Sequence of chain 1.I:
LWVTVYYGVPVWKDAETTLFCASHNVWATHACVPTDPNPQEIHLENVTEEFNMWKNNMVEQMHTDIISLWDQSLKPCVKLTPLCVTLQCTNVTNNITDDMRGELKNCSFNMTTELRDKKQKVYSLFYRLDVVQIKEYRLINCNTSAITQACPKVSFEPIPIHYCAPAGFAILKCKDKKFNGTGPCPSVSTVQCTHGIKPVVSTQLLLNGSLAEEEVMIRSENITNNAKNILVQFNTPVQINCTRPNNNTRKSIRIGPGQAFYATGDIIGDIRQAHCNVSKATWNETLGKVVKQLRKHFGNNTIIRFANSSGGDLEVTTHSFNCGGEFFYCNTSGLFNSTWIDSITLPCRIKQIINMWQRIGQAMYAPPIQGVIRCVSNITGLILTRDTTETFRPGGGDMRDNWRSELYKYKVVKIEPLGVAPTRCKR

The protein below binds the small molecule below.
Small molecule (SMILES): CC(=O)N[C@@H]1[C@@H](O)[C@H](O)[C@@H](CO)O[C@H]1O

Binding-site contacts:
Ligand atom C3 contacts residue ASN239 of chain 1.I at 3.9 Å.
Ligand atom C7 contacts residue ASN239 of chain 1.I at 3.9 Å.
Ligand atom O7 contacts residue ASN239 of chain 1.I at 4.4 Å.
Ligand atom C8 contacts residue ILE282 of chain 1.I at 3.7 Å (hydrophobic).
Ligand atom C8 contacts residue ASN281 of chain 1.I at 4.5 Å.
Ligand atom O5 contacts residue THR241 of chain 1.I at 4.2 Å.
Ligand atom C1 contacts residue ASN239 of chain 1.I at 1.5 Å.
Ligand atom C8 contacts residue SER279 of chain 1.I at 3.1 Å.
Ligand atom C2 contacts residue ASN239 of chain 1.I at 2.6 Å.
Ligand atom N2 contacts residue THR241 of chain 1.I at 4.3 Å.
Ligand atom C4 contacts residue ASN239 of chain 1.I at 4.4 Å.
Ligand atom C5 contacts residue THR241 of chain 1.I at 4.5 Å.
Ligand atom N2 contacts residue ASN239 of chain 1.I at 3.0 Å (h-bond).
Ligand atom C8 contacts residue ASN239 of chain 1.I at 4.3 Å.
Ligand atom C5 contacts residue ASN239 of chain 1.I at 3.8 Å.
Ligand atom C7 contacts residue ILE282 of chain 1.I at 4.0 Å (hydrophobic).
Ligand atom O7 contacts residue ILE282 of chain 1.I at 3.4 Å.
Ligand atom O5 contacts residue ASN239 of chain 1.I at 2.5 Å (h-bond).
Ligand atom C1 contacts residue THR241 of chain 1.I at 3.6 Å.